The small molecule below binds the protein below.
Small molecule (SMILES): C[C@@H](O)[C@@H](C)O

Sequence of chain 1.E:
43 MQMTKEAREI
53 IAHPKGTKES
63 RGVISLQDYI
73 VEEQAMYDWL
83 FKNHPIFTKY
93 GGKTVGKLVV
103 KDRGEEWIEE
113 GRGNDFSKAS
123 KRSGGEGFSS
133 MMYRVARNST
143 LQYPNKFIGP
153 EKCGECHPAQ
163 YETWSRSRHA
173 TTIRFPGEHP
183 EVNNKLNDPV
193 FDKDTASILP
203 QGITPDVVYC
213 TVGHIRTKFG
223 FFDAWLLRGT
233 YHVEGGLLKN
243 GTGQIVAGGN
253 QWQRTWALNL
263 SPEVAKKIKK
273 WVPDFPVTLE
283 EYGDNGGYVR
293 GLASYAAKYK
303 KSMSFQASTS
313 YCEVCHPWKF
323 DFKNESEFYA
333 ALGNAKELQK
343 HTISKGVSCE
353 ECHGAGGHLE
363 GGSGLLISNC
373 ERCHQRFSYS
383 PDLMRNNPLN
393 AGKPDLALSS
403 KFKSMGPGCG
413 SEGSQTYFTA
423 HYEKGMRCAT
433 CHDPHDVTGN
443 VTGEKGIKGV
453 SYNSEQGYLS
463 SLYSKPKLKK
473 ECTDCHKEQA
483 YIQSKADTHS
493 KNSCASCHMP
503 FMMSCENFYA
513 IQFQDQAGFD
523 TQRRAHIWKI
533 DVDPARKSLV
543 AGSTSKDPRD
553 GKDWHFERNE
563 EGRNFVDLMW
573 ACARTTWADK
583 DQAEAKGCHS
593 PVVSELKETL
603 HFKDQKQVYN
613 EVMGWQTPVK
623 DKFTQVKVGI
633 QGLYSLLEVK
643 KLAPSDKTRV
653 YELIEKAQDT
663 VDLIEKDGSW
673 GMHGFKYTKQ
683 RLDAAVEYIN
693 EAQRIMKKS

Binding-site contacts:
Ligand atom O5 contacts residue TYR511 of chain 1.E at 3.3 Å.
Ligand atom C4 contacts residue TYR511 of chain 1.E at 3.4 Å (hydrophobic).
Ligand atom C4 contacts residue ASP552 of chain 1.E at 3.7 Å.
Ligand atom O6 contacts residue SER406 of chain 1.E at 2.9 Å (h-bond).
Ligand atom O6 contacts residue TYR511 of chain 1.E at 4.2 Å.
Ligand atom C1 contacts residue LYS300 of chain 1.E at 3.8 Å.
Ligand atom O6 contacts residue ASP552 of chain 1.E at 3.7 Å.
Ligand atom C2 contacts residue ASP552 of chain 1.E at 4.0 Å.
Ligand atom C2 contacts residue LYS300 of chain 1.E at 3.8 Å.
Ligand atom C1 contacts residue ASP552 of chain 1.E at 4.1 Å.
Ligand atom O6 contacts residue GLY553 of chain 1.E at 4.3 Å.
Ligand atom C3 contacts residue SER406 of chain 1.E at 4.0 Å.
Ligand atom C2 contacts residue TYR511 of chain 1.E at 4.5 Å (hydrophobic).
Ligand atom C4 contacts residue ARG551 of chain 1.E at 4.0 Å.
Ligand atom C3 contacts residue TYR511 of chain 1.E at 4.5 Å (hydrophobic).
Ligand atom C4 contacts residue SER406 of chain 1.E at 4.0 Å.
Ligand atom O5 contacts residue LYS300 of chain 1.E at 2.9 Å (salt-bridge).
Ligand atom C3 contacts residue ASP552 of chain 1.E at 3.0 Å.